A protein and the small-molecule ligand that binds it are described below.
Small molecule (SMILES): CC(=O)N[C@H]1[C@H]([C@H](O)[C@H](O)CO)O[C@@](OC[C@H]2O[C@@H](O)[C@H](O)[C@@H](O)[C@H]2O)(C(=O)O)C[C@@H]1O

Sequence of chain 1.B:
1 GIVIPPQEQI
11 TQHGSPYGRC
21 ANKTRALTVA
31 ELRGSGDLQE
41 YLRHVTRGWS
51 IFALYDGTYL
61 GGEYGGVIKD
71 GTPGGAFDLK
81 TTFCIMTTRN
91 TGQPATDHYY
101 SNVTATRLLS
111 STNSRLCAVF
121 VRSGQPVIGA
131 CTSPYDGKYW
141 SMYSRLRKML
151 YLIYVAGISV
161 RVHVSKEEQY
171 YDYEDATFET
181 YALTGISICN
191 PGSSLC

Binding-site contacts:
Ligand atom C9 contacts residue TYR100 of chain 1.B at 4.3 Å (hydrophobic).
Ligand atom O1A contacts residue ARG161 of chain 1.B at 4.2 Å.
Ligand atom O1B contacts residue TYR99 of chain 1.B at 4.4 Å.
Ligand atom C10 contacts residue TYR99 of chain 1.B at 4.2 Å (hydrophobic).
Ligand atom C8 contacts residue TYR100 of chain 1.B at 4.0 Å (hydrophobic).
Ligand atom O8 contacts residue SER101 of chain 1.B at 3.8 Å.
Ligand atom C11 contacts residue HIS98 of chain 1.B at 3.7 Å.
Ligand atom O8 contacts residue ARG122 of chain 1.B at 2.6 Å (salt-bridge).
Ligand atom C7 contacts residue TYR100 of chain 1.B at 3.9 Å (hydrophobic).
Ligand atom C2 contacts residue TYR99 of chain 1.B at 4.5 Å (hydrophobic).
Ligand atom O1B contacts residue SER101 of chain 1.B at 3.1 Å (h-bond).
Ligand atom C6 contacts residue TYR99 of chain 1.B at 3.5 Å (hydrophobic).
Ligand atom O8 contacts residue VAL127 of chain 1.B at 4.1 Å.
Ligand atom C4 contacts residue TYR99 of chain 1.B at 3.3 Å (hydrophobic).
Ligand atom O8 contacts residue TYR100 of chain 1.B at 3.3 Å.
Ligand atom O1B contacts residue TYR100 of chain 1.B at 4.0 Å.
Ligand atom O8 contacts residue TYR99 of chain 1.B at 4.1 Å.
Ligand atom C9 contacts residue ARG122 of chain 1.B at 3.1 Å.
Ligand atom O4 contacts residue TYR99 of chain 1.B at 3.5 Å.
Ligand atom C11 contacts residue TYR100 of chain 1.B at 3.6 Å (hydrophobic).
Ligand atom C3 contacts residue TYR99 of chain 1.B at 3.6 Å (hydrophobic).
Ligand atom O9 contacts residue ARG122 of chain 1.B at 2.9 Å (salt-bridge).
Ligand atom O1A contacts residue TYR99 of chain 1.B at 2.9 Å.
Ligand atom C9 contacts residue VAL127 of chain 1.B at 4.1 Å (hydrophobic).
Ligand atom C7 contacts residue TYR99 of chain 1.B at 4.2 Å (hydrophobic).
Ligand atom C8 contacts residue ARG122 of chain 1.B at 3.4 Å.
Ligand atom C11 contacts residue TYR99 of chain 1.B at 4.5 Å (hydrophobic).
Ligand atom O1B contacts residue ARG122 of chain 1.B at 3.4 Å (salt-bridge).
Ligand atom O1A contacts residue TYR100 of chain 1.B at 4.0 Å.
Ligand atom C1 contacts residue TYR99 of chain 1.B at 3.9 Å (hydrophobic).
Ligand atom C5 contacts residue TYR99 of chain 1.B at 3.5 Å (hydrophobic).
Ligand atom C1 contacts residue SER101 of chain 1.B at 3.5 Å.
Ligand atom O1A contacts residue SER101 of chain 1.B at 2.8 Å (h-bond).
Ligand atom C1 contacts residue TYR100 of chain 1.B at 4.3 Å (hydrophobic).
Ligand atom N5 contacts residue TYR99 of chain 1.B at 3.0 Å (h-bond).